Sequence of chain 25.F:
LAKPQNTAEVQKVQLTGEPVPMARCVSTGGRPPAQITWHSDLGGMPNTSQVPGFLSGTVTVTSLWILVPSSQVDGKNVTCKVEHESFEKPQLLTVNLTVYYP

This small molecule binds to this protein.
Small molecule (SMILES): CC(=O)N[C@H]1[C@H](O[C@H]2[C@H](O)[C@@H](NC(C)=O)CO[C@@H]2CO)O[C@H](CO)[C@@H](O)[C@@H]1O

Binding-site contacts:
Ligand atom O5 contacts residue ASN47 of chain 25.F at 2.2 Å (h-bond).
Ligand atom C6 contacts residue ASN47 of chain 25.F at 4.0 Å.
Ligand atom C4 contacts residue ASN47 of chain 25.F at 4.2 Å.
Ligand atom C5 contacts residue ASN47 of chain 25.F at 3.4 Å.
Ligand atom O7 contacts residue ASN47 of chain 25.F at 3.9 Å.
Ligand atom N2 contacts residue ASN47 of chain 25.F at 3.2 Å (h-bond).
Ligand atom C3 contacts residue ASN47 of chain 25.F at 3.9 Å.
Ligand atom C2 contacts residue ASN47 of chain 25.F at 2.6 Å.
Ligand atom C7 contacts residue ASN47 of chain 25.F at 3.8 Å.
Ligand atom C1 contacts residue ASN47 of chain 25.F at 1.4 Å.